Sequence of chain 2.C:
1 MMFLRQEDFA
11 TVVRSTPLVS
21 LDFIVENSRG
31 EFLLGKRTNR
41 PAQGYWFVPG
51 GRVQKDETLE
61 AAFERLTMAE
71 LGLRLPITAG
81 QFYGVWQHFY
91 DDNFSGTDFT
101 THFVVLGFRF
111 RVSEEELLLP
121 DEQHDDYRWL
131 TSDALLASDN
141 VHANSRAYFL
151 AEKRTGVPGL

The protein below binds the small molecule below.
Small molecule (SMILES): OC[C@H]1O[C@@H](O)[C@@H](O)[C@@H](O)[C@@H]1O

Binding-site contacts:
Ligand atom O4 contacts residue MG1 of chain 2.J at 3.1 Å.
Ligand atom O2 contacts residue THR38 of chain 2.C at 2.3 Å (h-bond).
Ligand atom O5 contacts residue GDD1 of chain 2.K at 4.2 Å.
Ligand atom O2 contacts residue LYS36 of chain 2.C at 3.0 Å (salt-bridge).
Ligand atom C2 contacts residue THR38 of chain 2.C at 3.2 Å.
Ligand atom O6 contacts residue GDD1 of chain 2.K at 2.7 Å (h-bond).
Ligand atom C3 contacts residue LYS36 of chain 2.C at 4.2 Å.
Ligand atom O3 contacts residue LYS36 of chain 2.C at 3.3 Å (salt-bridge).
Ligand atom C3 contacts residue ASN39 of chain 2.C at 3.8 Å.
Ligand atom C1 contacts residue ARG37 of chain 2.C at 3.5 Å.
Ligand atom O2 contacts residue ASN39 of chain 2.C at 3.1 Å (h-bond).
Ligand atom C4 contacts residue ASN39 of chain 2.C at 4.0 Å.
Ligand atom C6 contacts residue ARG37 of chain 2.C at 3.1 Å.
Ligand atom O5 contacts residue ASN39 of chain 2.C at 1.9 Å (h-bond).
Ligand atom C3 contacts residue ARG37 of chain 2.C at 4.2 Å.
Ligand atom O6 contacts residue ASN39 of chain 2.C at 3.4 Å (h-bond).
Ligand atom C2 contacts residue ASN39 of chain 2.C at 2.6 Å.
Ligand atom C4 contacts residue ARG37 of chain 2.C at 3.5 Å.
Ligand atom C4 contacts residue GDD1 of chain 2.K at 3.9 Å.
Ligand atom C5 contacts residue ARG37 of chain 2.C at 3.1 Å.
Ligand atom C5 contacts residue GDD1 of chain 2.K at 3.9 Å.
Ligand atom C2 contacts residue LYS36 of chain 2.C at 3.9 Å.
Ligand atom O4 contacts residue GDD1 of chain 2.K at 2.9 Å (h-bond).
Ligand atom C1 contacts residue THR38 of chain 2.C at 3.6 Å.
Ligand atom C6 contacts residue GDD1 of chain 2.K at 2.6 Å.
Ligand atom O2 contacts residue ARG37 of chain 2.C at 2.8 Å.
Ligand atom O6 contacts residue ARG40 of chain 2.C at 4.0 Å.
Ligand atom C2 contacts residue ARG37 of chain 2.C at 3.8 Å.
Ligand atom O5 contacts residue ARG37 of chain 2.C at 2.5 Å (salt-bridge).
Ligand atom O6 contacts residue ARG37 of chain 2.C at 2.4 Å (salt-bridge).
Ligand atom C1 contacts residue ASN39 of chain 2.C at 1.3 Å.
Ligand atom C6 contacts residue ASN39 of chain 2.C at 4.2 Å.
Ligand atom C5 contacts residue ASN39 of chain 2.C at 3.2 Å.